This small molecule binds to this protein.
Small molecule (SMILES): Cc1cn([C@H]2C[C@H](O[P](=O)(O)OC[C@H]3O[C@@H](n4ccc(N)nc4=O)C[C@@H]3O[P](=O)(O)OC[C@H]3O[C@@H](n4ccc(N)nc4=O)C[C@@H]3O[P](=O)(O)OC[C@H]3O[C@@H](n4ccc(N)nc4=O)C[C@@H]3O[P](=O)(O)OC[C@H]3O[C@@H](n4cnc5c(N)ncnc54)C[C@@H]3O)[C@@H](CO[P](=O)(O)O[C@H]3C[C@H](n4cnc5c(N)ncnc54)O[C@@H]3CO[P](=O)(O)O[C@H]3C[C@H](n4cnc5c(N)ncnc54)O[C@@H]3CO[P](=O)(O)O[C@H]3C[C@H](n4cnc5c(N)ncnc54)O[C@@H]3CO[P](=O)(O)O[C@H]3C[C@H](n4cnc5c(N)ncnc54)O[C@@H]3COP(=O)=O)O2)c(=O)[nH]c1=O

Binding-site contacts:
Ligand atom C2 contacts residue PHE190 of chain 1.IA at 4.2 Å (hydrophobic).
Ligand atom C6 contacts residue PHE190 of chain 1.IA at 3.3 Å (hydrophobic).
Ligand atom P contacts residue HIS149 of chain 1.HA at 3.8 Å.
Ligand atom OP2 contacts residue HIS149 of chain 1.HA at 3.3 Å.
Ligand atom OP1 contacts residue ILE42 of chain 1.IA at 4.1 Å.
Ligand atom OP1 contacts residue ARG145 of chain 1.HA at 2.3 Å (salt-bridge).
Ligand atom C2' contacts residue LYS154 of chain 1.HA at 3.6 Å.
Ligand atom N3 contacts residue PHE190 of chain 1.IA at 3.9 Å.
Ligand atom C7 contacts residue LEU40 of chain 1.IA at 3.5 Å (hydrophobic).
Ligand atom C2' contacts residue TYR237 of chain 1.IA at 4.0 Å (hydrophobic).
Ligand atom P contacts residue ARG235 of chain 1.IA at 3.3 Å.
Ligand atom OP1 contacts residue VAL153 of chain 1.HA at 3.3 Å.
Ligand atom OP1 contacts residue HIS149 of chain 1.HA at 3.1 Å.
Ligand atom C1' contacts residue ARG155 of chain 1.HA at 3.6 Å.
Ligand atom P contacts residue ARG145 of chain 1.HA at 3.7 Å.
Ligand atom C8 contacts residue PHE190 of chain 1.IA at 3.5 Å (hydrophobic).
Ligand atom N7 contacts residue PHE190 of chain 1.IA at 3.5 Å.
Ligand atom C2 contacts residue LYS34 of chain 1.HA at 3.3 Å.
Ligand atom N3 contacts residue LYS34 of chain 1.HA at 3.3 Å (salt-bridge).
Ligand atom N1 contacts residue PHE190 of chain 1.IA at 3.7 Å.
Ligand atom O5' contacts residue HIS149 of chain 1.HA at 4.2 Å.
Ligand atom C2' contacts residue ARG155 of chain 1.HA at 3.1 Å.
Ligand atom N9 contacts residue PHE190 of chain 1.IA at 3.7 Å.
Ligand atom P contacts residue TYR237 of chain 1.IA at 3.8 Å.
Ligand atom C7 contacts residue TYR237 of chain 1.IA at 4.1 Å (hydrophobic).
Ligand atom OP2 contacts residue TYR237 of chain 1.IA at 2.7 Å (h-bond).
Ligand atom N6 contacts residue PHE190 of chain 1.IA at 3.5 Å.
Ligand atom OP2 contacts residue ARG235 of chain 1.IA at 2.5 Å (salt-bridge).
Ligand atom OP1 contacts residue ARG235 of chain 1.IA at 3.1 Å (salt-bridge).
Ligand atom C4 contacts residue PHE190 of chain 1.IA at 3.4 Å (hydrophobic).
Ligand atom C5 contacts residue PHE190 of chain 1.IA at 3.3 Å (hydrophobic).
Ligand atom OP2 contacts residue ARG156 of chain 1.HA at 3.8 Å.
Ligand atom C5' contacts residue ILE42 of chain 1.IA at 3.8 Å (hydrophobic).
Ligand atom O3' contacts residue VAL153 of chain 1.HA at 4.2 Å.
Ligand atom C2' contacts residue LEU40 of chain 1.IA at 4.0 Å (hydrophobic).
Ligand atom N4 contacts residue TYR113 of chain 1.HA at 3.8 Å.
Ligand atom C3' contacts residue ILE42 of chain 1.IA at 3.7 Å (hydrophobic).
Ligand atom O4 contacts residue LYS85 of chain 1.IA at 3.2 Å (salt-bridge).
Ligand atom O3' contacts residue TYR237 of chain 1.IA at 3.6 Å.
Ligand atom O3' contacts residue SER39 of chain 1.IA at 4.1 Å.

Sequence of chain 1.HA:
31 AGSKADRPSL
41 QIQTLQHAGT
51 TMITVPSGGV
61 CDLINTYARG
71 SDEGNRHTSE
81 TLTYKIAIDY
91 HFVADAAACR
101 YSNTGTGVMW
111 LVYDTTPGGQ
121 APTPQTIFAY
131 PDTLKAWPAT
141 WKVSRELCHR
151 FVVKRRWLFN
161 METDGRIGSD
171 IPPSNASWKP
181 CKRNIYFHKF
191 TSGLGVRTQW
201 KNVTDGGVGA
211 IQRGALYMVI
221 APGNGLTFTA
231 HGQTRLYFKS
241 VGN

Sequence of chain 1.IA:
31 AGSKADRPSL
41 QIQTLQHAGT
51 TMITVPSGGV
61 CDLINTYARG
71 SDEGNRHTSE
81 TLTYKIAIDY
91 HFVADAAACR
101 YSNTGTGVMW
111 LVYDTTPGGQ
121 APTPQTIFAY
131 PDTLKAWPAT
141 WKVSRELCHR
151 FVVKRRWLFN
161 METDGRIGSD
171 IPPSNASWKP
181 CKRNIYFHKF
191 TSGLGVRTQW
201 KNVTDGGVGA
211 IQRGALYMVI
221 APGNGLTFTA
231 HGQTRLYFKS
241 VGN